This protein binds this small molecule.
Small molecule (SMILES): OC[C@H]1O[C@@H](S[C@H]2[C@H](O)[C@@H](O)[C@H](S[C@H]3[C@H](O)[C@@H](O)[C@H](S)O[C@@H]3CO)O[C@@H]2CO)[C@H](O)[C@@H](O)[C@@H]1S

Binding-site contacts:
Ligand atom C3 contacts residue ASP199 of chain 1.D at 3.8 Å.
Ligand atom O2 contacts residue ALA237 of chain 1.D at 3.2 Å (h-bond).
Ligand atom C2 contacts residue GLN175 of chain 1.D at 3.6 Å.
Ligand atom O5 contacts residue GLU202 of chain 1.D at 3.0 Å (salt-bridge).
Ligand atom C2 contacts residue GLU197 of chain 1.D at 3.5 Å.
Ligand atom O5 contacts residue GLU197 of chain 1.D at 2.7 Å (salt-bridge).
Ligand atom S1 contacts residue ALA237 of chain 1.D at 3.4 Å (h-bond).
Ligand atom C6 contacts residue TYR145 of chain 1.D at 3.5 Å (hydrophobic).
Ligand atom O6 contacts residue GLU202 of chain 1.D at 2.4 Å (salt-bridge).
Ligand atom C5 contacts residue TRP356 of chain 1.D at 3.6 Å (hydrophobic).
Ligand atom O3 contacts residue SER345 of chain 1.D at 3.6 Å.
Ligand atom O3 contacts residue ASP173 of chain 1.D at 3.3 Å (salt-bridge).
Ligand atom C3 contacts residue GLU202 of chain 1.D at 3.1 Å.
Ligand atom O2 contacts residue HIS209 of chain 1.D at 3.4 Å (h-bond).
Ligand atom S4 contacts residue ASP173 of chain 1.D at 3.5 Å (salt-bridge).
Ligand atom O2 contacts residue HIS213 of chain 1.D at 3.5 Å.
Ligand atom O2 contacts residue TYR145 of chain 1.D at 3.0 Å (h-bond).
Ligand atom S4 contacts residue GLU202 of chain 1.D at 2.8 Å (salt-bridge).
Ligand atom S4 contacts residue TYR171 of chain 1.D at 3.5 Å (h-bond).
Ligand atom O3 contacts residue ASP199 of chain 1.D at 2.4 Å (salt-bridge).
Ligand atom C2 contacts residue HIS213 of chain 1.D at 3.4 Å.
Ligand atom O5 contacts residue ASP199 of chain 1.D at 3.1 Å (salt-bridge).
Ligand atom C3 contacts residue GLU197 of chain 1.D at 3.7 Å.
Ligand atom C3 contacts residue ASP173 of chain 1.D at 3.6 Å.
Ligand atom C6 contacts residue GLU202 of chain 1.D at 3.1 Å.
Ligand atom O3 contacts residue GLN175 of chain 1.D at 3.0 Å.
Ligand atom C5 contacts residue GLU202 of chain 1.D at 3.6 Å.
Ligand atom C5 contacts residue TRP347 of chain 1.D at 3.6 Å (hydrophobic).
Ligand atom O2 contacts residue GLU197 of chain 1.D at 2.3 Å (salt-bridge).
Ligand atom O2 contacts residue SER345 of chain 1.D at 2.8 Å (h-bond).
Ligand atom O3 contacts residue HIS213 of chain 1.D at 2.8 Å (h-bond).
Ligand atom O3 contacts residue GLU202 of chain 1.D at 2.9 Å (salt-bridge).
Ligand atom C2 contacts residue ALA237 of chain 1.D at 3.6 Å (hydrophobic).
Ligand atom O3 contacts residue ARG106 of chain 1.D at 3.5 Å (salt-bridge).
Ligand atom C5 contacts residue GLU197 of chain 1.D at 3.1 Å.
Ligand atom O2 contacts residue GLN175 of chain 1.D at 3.2 Å (h-bond).
Ligand atom C1 contacts residue ASP199 of chain 1.D at 3.0 Å.
Ligand atom O6 contacts residue TRP347 of chain 1.D at 3.2 Å (h-bond).
Ligand atom C1 contacts residue GLU197 of chain 1.D at 3.2 Å.
Ligand atom C1 contacts residue GLU202 of chain 1.D at 3.5 Å.

Sequence of chain 1.D:
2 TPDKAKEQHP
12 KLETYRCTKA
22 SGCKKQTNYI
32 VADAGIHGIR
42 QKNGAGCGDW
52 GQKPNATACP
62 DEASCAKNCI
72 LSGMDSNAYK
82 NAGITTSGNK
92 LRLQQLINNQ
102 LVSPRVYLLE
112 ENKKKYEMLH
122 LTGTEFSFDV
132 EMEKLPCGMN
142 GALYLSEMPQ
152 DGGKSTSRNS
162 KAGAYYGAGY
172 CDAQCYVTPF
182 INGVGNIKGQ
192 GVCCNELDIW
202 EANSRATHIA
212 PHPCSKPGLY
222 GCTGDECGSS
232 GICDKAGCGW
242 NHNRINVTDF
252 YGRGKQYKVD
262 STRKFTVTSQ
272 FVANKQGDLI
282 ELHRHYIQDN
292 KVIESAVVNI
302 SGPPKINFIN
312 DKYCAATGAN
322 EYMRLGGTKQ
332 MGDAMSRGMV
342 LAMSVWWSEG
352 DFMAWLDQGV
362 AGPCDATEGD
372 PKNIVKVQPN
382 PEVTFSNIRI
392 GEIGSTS